Sequence of chain 1.F:
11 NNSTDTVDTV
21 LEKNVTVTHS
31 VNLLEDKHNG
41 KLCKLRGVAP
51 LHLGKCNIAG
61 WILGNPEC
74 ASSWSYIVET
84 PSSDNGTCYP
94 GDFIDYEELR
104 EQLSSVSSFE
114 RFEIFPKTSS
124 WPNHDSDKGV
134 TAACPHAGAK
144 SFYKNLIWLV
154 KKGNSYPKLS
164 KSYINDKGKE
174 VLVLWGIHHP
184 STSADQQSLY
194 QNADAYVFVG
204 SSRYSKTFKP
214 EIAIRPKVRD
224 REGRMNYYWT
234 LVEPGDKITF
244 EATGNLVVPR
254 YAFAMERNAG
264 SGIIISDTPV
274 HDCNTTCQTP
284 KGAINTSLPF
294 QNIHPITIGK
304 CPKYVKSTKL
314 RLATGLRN

The small molecule below binds the protein below.
Small molecule (SMILES): CC(=O)N[C@@H]1[C@@H](O)[C@H](O)[C@@H](CO)O[C@H]1O

Binding-site contacts:
Ligand atom N2 contacts residue ASN288 of chain 1.F at 2.9 Å (h-bond).
Ligand atom O5 contacts residue ASN288 of chain 1.F at 2.3 Å (h-bond).
Ligand atom C5 contacts residue ASN288 of chain 1.F at 3.6 Å.
Ligand atom C7 contacts residue ASN288 of chain 1.F at 3.2 Å.
Ligand atom C1 contacts residue ASN288 of chain 1.F at 1.4 Å.
Ligand atom C2 contacts residue ASN288 of chain 1.F at 2.4 Å.
Ligand atom C8 contacts residue ASN288 of chain 1.F at 4.3 Å.
Ligand atom C3 contacts residue ASN288 of chain 1.F at 3.8 Å.
Ligand atom C4 contacts residue ASN288 of chain 1.F at 4.2 Å.
Ligand atom O7 contacts residue ASN288 of chain 1.F at 3.0 Å (h-bond).